Sequence of chain 1.A:
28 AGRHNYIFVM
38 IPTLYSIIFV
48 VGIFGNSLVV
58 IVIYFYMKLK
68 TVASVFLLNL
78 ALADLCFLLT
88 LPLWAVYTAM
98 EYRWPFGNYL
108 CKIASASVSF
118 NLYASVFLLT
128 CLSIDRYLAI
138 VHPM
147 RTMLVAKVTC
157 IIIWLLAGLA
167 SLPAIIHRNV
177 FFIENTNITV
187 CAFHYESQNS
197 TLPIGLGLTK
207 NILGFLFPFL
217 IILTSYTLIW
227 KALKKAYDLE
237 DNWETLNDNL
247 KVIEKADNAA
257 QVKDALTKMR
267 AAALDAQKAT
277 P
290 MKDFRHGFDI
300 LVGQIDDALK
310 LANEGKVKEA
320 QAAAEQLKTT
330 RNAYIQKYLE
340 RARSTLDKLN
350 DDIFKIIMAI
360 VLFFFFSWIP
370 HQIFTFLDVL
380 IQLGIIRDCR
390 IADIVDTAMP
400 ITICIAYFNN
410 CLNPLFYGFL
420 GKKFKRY

This small molecule binds to this protein.
Small molecule (SMILES): CCCCc1nc(Cl)c(CO)n1Cc1ccc(-c2ccccc2-c2nn[nH]n2)cc1

Binding-site contacts:
Ligand atom N2 contacts residue PHE189 of chain 1.A at 3.4 Å.
Ligand atom C5 contacts residue LEU119 of chain 1.A at 3.5 Å (hydrophobic).
Ligand atom N4 contacts residue SER116 of chain 1.A at 3.8 Å.
Ligand atom CL contacts residue THR95 of chain 1.A at 3.8 Å.
Ligand atom C21 contacts residue VAL115 of chain 1.A at 3.9 Å (hydrophobic).
Ligand atom C22 contacts residue PHE84 of chain 1.A at 3.5 Å (hydrophobic).
Ligand atom C6 contacts residue TYR406 of chain 1.A at 3.3 Å (hydrophobic).
Ligand atom C16 contacts residue TYR94 of chain 1.A at 3.5 Å (hydrophobic).
Ligand atom C22 contacts residue TYR42 of chain 1.A at 3.4 Å (hydrophobic).
Ligand atom N3 contacts residue ALA170 of chain 1.A at 3.3 Å.
Ligand atom C3 contacts residue SER116 of chain 1.A at 3.7 Å.
Ligand atom O contacts residue SER102 of chain 1.D at 2.5 Å (h-bond).
Ligand atom C2 contacts residue SER116 of chain 1.A at 3.9 Å.
Ligand atom N3 contacts residue PHE189 of chain 1.A at 3.4 Å.
Ligand atom C12 contacts residue TRP91 of chain 1.A at 3.5 Å (hydrophobic).
Ligand atom O contacts residue PRO104 of chain 1.D at 3.3 Å.
Ligand atom CL contacts residue SER102 of chain 1.D at 3.8 Å.
Ligand atom C16 contacts residue SER102 of chain 1.D at 3.1 Å.
Ligand atom C20 contacts residue TYR42 of chain 1.A at 3.3 Å (hydrophobic).
Ligand atom C6 contacts residue VAL115 of chain 1.A at 3.9 Å (hydrophobic).
Ligand atom C5 contacts residue TYR406 of chain 1.A at 3.4 Å (hydrophobic).
Ligand atom N2 contacts residue ARG174 of chain 1.A at 3.4 Å (salt-bridge).
Ligand atom N6 contacts residue TYR42 of chain 1.A at 3.8 Å.
Ligand atom C15 contacts residue SER102 of chain 1.D at 3.5 Å.
Ligand atom C17 contacts residue SER102 of chain 1.D at 3.8 Å.
Ligand atom C11 contacts residue ARG174 of chain 1.A at 3.9 Å.
Ligand atom C14 contacts residue VAL115 of chain 1.A at 3.5 Å (hydrophobic).
Ligand atom C8 contacts residue VAL115 of chain 1.A at 3.8 Å (hydrophobic).
Ligand atom C13 contacts residue SER112 of chain 1.A at 3.5 Å.
Ligand atom N5 contacts residue TRP91 of chain 1.A at 3.7 Å.
Ligand atom O contacts residue ARG174 of chain 1.A at 3.5 Å (salt-bridge).
Ligand atom N4 contacts residue ALA170 of chain 1.A at 3.6 Å.
Ligand atom C22 contacts residue TYR406 of chain 1.A at 3.6 Å (hydrophobic).
Ligand atom C20 contacts residue ILE402 of chain 1.A at 3.5 Å (hydrophobic).
Ligand atom C14 contacts residue SER112 of chain 1.A at 3.7 Å.
Ligand atom C19 contacts residue TRP91 of chain 1.A at 3.9 Å (hydrophobic).
Ligand atom O contacts residue ASN103 of chain 1.D at 3.8 Å.
Ligand atom C4 contacts residue LEU119 of chain 1.A at 3.6 Å (hydrophobic).
Ligand atom C4 contacts residue LYS206 of chain 1.A at 3.5 Å.
Ligand atom N1 contacts residue ARG174 of chain 1.A at 3.6 Å (salt-bridge).

Sequence of chain 1.D:
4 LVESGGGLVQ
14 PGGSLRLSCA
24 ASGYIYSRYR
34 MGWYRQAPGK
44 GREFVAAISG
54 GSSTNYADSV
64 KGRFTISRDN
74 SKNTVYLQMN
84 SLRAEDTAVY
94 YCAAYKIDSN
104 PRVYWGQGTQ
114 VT